The protein below binds the small molecule below.
Small molecule (SMILES): CC(=O)N[C@@H]1[C@@H](O)[C@H](O)[C@@H](CO)O[C@H]1O

Binding-site contacts:
Ligand atom C2 contacts residue SER798 of chain 1.A at 4.1 Å.
Ligand atom C1 contacts residue SER798 of chain 1.A at 3.7 Å.
Ligand atom N2 contacts residue ASN788 of chain 1.A at 3.0 Å (h-bond).
Ligand atom O7 contacts residue LYS1653 of chain 1.A at 3.4 Å.
Ligand atom C6 contacts residue HIS800 of chain 1.A at 4.2 Å.
Ligand atom O7 contacts residue VAL796 of chain 1.A at 4.1 Å.
Ligand atom C5 contacts residue ASN788 of chain 1.A at 3.6 Å.
Ligand atom C7 contacts residue LYS1653 of chain 1.A at 4.5 Å.
Ligand atom C2 contacts residue LYS1653 of chain 1.A at 4.2 Å.
Ligand atom C1 contacts residue THR787 of chain 1.A at 4.0 Å.
Ligand atom C6 contacts residue SER798 of chain 1.A at 4.1 Å.
Ligand atom C8 contacts residue ASN788 of chain 1.A at 3.7 Å.
Ligand atom C4 contacts residue ASN788 of chain 1.A at 4.2 Å.
Ligand atom O6 contacts residue HIS800 of chain 1.A at 3.5 Å (h-bond).
Ligand atom C8 contacts residue ASP779 of chain 1.A at 3.9 Å.
Ligand atom O7 contacts residue ASN788 of chain 1.A at 3.9 Å.
Ligand atom C2 contacts residue ASN788 of chain 1.A at 2.5 Å.
Ligand atom C5 contacts residue SER798 of chain 1.A at 4.4 Å.
Ligand atom O5 contacts residue THR787 of chain 1.A at 3.7 Å.
Ligand atom C7 contacts residue ASN788 of chain 1.A at 3.3 Å.
Ligand atom O5 contacts residue SER798 of chain 1.A at 3.3 Å (h-bond).
Ligand atom C3 contacts residue ASN788 of chain 1.A at 3.8 Å.
Ligand atom C1 contacts residue ASN788 of chain 1.A at 1.4 Å.
Ligand atom O5 contacts residue ASN788 of chain 1.A at 2.3 Å (h-bond).
Ligand atom C6 contacts residue LEU799 of chain 1.A at 4.3 Å (hydrophobic).

Sequence of chain 1.A:
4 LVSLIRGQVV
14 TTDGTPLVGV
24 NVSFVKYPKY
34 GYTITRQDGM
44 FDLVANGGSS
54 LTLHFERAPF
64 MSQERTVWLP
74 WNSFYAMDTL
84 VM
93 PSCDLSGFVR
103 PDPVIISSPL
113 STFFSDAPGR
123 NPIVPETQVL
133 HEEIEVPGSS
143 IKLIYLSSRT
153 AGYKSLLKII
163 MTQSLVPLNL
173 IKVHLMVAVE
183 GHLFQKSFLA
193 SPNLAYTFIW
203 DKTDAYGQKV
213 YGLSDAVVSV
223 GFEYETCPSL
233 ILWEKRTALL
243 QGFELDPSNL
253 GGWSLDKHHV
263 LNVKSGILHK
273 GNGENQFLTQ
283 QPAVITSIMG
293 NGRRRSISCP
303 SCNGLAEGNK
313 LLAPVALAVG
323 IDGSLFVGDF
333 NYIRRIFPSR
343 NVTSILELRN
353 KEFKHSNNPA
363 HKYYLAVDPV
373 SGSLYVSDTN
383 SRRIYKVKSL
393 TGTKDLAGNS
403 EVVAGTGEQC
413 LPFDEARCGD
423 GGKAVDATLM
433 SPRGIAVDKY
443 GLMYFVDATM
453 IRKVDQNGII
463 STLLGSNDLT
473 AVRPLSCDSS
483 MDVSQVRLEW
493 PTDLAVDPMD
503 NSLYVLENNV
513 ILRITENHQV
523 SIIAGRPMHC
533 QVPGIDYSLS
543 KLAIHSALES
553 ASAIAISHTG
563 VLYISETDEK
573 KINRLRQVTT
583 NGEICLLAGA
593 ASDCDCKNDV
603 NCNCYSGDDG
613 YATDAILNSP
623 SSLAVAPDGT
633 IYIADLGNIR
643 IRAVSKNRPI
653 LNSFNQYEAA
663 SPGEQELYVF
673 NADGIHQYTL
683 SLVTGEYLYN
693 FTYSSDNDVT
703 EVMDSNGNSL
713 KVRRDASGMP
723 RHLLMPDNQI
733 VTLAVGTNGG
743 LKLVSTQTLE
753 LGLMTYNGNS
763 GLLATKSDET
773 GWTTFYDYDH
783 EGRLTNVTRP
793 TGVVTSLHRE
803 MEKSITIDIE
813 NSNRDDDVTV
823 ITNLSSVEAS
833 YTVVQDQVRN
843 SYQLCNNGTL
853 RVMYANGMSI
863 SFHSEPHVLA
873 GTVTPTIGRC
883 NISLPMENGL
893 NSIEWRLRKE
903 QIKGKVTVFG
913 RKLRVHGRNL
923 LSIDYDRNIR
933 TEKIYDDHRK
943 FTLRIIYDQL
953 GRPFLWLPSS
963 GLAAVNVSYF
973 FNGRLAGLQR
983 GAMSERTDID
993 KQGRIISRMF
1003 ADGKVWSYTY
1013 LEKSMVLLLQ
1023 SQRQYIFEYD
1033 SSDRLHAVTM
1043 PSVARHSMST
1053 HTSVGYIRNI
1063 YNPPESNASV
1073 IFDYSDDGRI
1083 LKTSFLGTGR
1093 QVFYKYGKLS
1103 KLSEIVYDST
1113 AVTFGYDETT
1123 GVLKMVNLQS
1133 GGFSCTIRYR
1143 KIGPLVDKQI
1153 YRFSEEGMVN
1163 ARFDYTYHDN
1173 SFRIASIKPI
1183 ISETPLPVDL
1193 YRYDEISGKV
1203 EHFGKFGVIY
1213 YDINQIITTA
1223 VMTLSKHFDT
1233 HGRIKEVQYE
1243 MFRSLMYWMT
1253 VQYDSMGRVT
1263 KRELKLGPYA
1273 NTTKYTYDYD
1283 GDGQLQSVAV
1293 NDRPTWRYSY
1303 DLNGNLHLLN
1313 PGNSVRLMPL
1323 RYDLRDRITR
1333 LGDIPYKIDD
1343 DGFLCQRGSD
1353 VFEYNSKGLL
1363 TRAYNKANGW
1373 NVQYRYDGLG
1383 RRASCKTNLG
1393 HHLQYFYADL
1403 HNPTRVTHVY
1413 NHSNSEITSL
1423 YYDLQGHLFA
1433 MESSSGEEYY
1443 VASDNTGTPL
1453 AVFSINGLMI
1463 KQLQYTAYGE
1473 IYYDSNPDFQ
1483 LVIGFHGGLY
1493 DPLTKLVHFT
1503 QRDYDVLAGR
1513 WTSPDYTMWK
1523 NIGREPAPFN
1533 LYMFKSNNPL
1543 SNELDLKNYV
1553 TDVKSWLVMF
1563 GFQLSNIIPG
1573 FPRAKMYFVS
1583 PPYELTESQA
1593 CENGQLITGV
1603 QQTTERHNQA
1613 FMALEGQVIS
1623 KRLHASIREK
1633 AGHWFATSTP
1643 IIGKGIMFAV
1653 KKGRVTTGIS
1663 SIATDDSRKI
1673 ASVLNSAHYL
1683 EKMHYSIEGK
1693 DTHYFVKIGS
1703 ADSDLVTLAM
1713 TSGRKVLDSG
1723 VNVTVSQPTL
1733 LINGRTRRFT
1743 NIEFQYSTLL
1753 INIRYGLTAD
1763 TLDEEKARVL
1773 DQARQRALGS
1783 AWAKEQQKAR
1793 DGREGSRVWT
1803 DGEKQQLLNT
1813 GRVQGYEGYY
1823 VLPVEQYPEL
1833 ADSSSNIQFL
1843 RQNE